Sequence of chain 5.D:
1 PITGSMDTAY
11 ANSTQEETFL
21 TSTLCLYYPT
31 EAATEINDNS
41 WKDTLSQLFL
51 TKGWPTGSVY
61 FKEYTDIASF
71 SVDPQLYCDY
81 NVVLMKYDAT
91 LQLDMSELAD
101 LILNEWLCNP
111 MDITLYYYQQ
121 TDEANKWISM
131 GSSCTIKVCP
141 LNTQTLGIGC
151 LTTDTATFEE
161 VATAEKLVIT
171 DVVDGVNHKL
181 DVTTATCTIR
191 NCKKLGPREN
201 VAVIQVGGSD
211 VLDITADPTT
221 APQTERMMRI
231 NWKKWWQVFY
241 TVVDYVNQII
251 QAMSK

Binding-site contacts:
Ligand atom C1 contacts residue ASN12 of chain 5.D at 2.2 Å.
Ligand atom N2 contacts residue ASN12 of chain 5.D at 3.8 Å.
Ligand atom C5 contacts residue ASN12 of chain 5.D at 4.1 Å.
Ligand atom O7 contacts residue ASN12 of chain 5.D at 3.6 Å.
Ligand atom C7 contacts residue ASN12 of chain 5.D at 3.9 Å.
Ligand atom C2 contacts residue ASN12 of chain 5.D at 3.3 Å.
Ligand atom O5 contacts residue ASN12 of chain 5.D at 2.7 Å (h-bond).

A small-molecule ligand and the protein it binds are described below.
Small molecule (SMILES): CC(=O)N[C@H]1[C@H](O[C@H]2[C@H](O)[C@@H](NC(C)=O)CO[C@@H]2CO)O[C@H](CO)[C@@H](O)[C@@H]1O